Binding-site contacts:
Ligand atom C08 contacts residue PHE87 of chain 1.C at 4.0 Å (hydrophobic).
Ligand atom C25 contacts residue PHE87 of chain 1.C at 3.1 Å (hydrophobic).
Ligand atom O24 contacts residue PRO194 of chain 1.C at 4.4 Å.
Ligand atom O20 contacts residue ARG85 of chain 1.C at 4.0 Å.
Ligand atom O22 contacts residue LYS203 of chain 1.C at 2.8 Å (salt-bridge).
Ligand atom O22 contacts residue ARG85 of chain 1.C at 3.0 Å.
Ligand atom C08 contacts residue PHE192 of chain 1.C at 3.7 Å (hydrophobic).
Ligand atom O24 contacts residue LYS203 of chain 1.C at 2.8 Å (salt-bridge).
Ligand atom C15 contacts residue PHE87 of chain 1.C at 4.2 Å (hydrophobic).
Ligand atom C10 contacts residue PHE283 of chain 1.C at 4.0 Å (hydrophobic).
Ligand atom C01 contacts residue ILE99 of chain 1.C at 3.9 Å (hydrophobic).
Ligand atom C12 contacts residue PHE87 of chain 1.C at 3.6 Å (hydrophobic).
Ligand atom C13 contacts residue PHE87 of chain 1.C at 3.3 Å (hydrophobic).
Ligand atom C01 contacts residue ILE280 of chain 1.C at 4.3 Å (hydrophobic).
Ligand atom C07 contacts residue PHE87 of chain 1.C at 4.5 Å (hydrophobic).
Ligand atom C01 contacts residue SER98 of chain 1.C at 3.9 Å.
Ligand atom C09 contacts residue ILE280 of chain 1.C at 3.9 Å (hydrophobic).
Ligand atom C03 contacts residue ZWY1 of chain 1.W at 3.9 Å.
Ligand atom O11 contacts residue ILE280 of chain 1.C at 3.4 Å.
Ligand atom S21 contacts residue ARG85 of chain 1.C at 4.2 Å.
Ligand atom C19 contacts residue PHE87 of chain 1.C at 3.6 Å (hydrophobic).
Ligand atom O23 contacts residue LYS203 of chain 1.C at 4.2 Å.
Ligand atom O22 contacts residue ASP55 of chain 1.C at 3.4 Å (salt-bridge).
Ligand atom C25 contacts residue ARG85 of chain 1.C at 3.6 Å.
Ligand atom S21 contacts residue LYS203 of chain 1.C at 3.4 Å (salt-bridge).
Ligand atom O11 contacts residue SER98 of chain 1.C at 4.0 Å.
Ligand atom C16 contacts residue ZWY1 of chain 1.W at 4.1 Å.
Ligand atom C12 contacts residue PHE192 of chain 1.C at 4.1 Å (hydrophobic).
Ligand atom C04 contacts residue ZWY1 of chain 1.W at 4.4 Å.
Ligand atom C13 contacts residue PRO194 of chain 1.C at 4.4 Å (hydrophobic).
Ligand atom C01 contacts residue PHE87 of chain 1.C at 4.0 Å (hydrophobic).
Ligand atom C10 contacts residue SER98 of chain 1.C at 4.4 Å.
Ligand atom C06 contacts residue PHE87 of chain 1.C at 3.7 Å (hydrophobic).
Ligand atom C10 contacts residue ILE280 of chain 1.C at 3.7 Å (hydrophobic).
Ligand atom C09 contacts residue PHE283 of chain 1.C at 3.7 Å (hydrophobic).
Ligand atom C08 contacts residue PHE220 of chain 1.C at 4.5 Å (hydrophobic).
Ligand atom C14 contacts residue PHE87 of chain 1.C at 3.7 Å (hydrophobic).
Ligand atom O11 contacts residue PHE283 of chain 1.C at 3.3 Å.

A protein and the small-molecule ligand that binds it are described below.
Small molecule (SMILES): C[C@]12CC[C@H](OS(=O)(=O)O)CC1=CC[C@@H]1[C@@H]2CC[C@]2(C)C(=O)CC[C@@H]12

Sequence of chain 1.C:
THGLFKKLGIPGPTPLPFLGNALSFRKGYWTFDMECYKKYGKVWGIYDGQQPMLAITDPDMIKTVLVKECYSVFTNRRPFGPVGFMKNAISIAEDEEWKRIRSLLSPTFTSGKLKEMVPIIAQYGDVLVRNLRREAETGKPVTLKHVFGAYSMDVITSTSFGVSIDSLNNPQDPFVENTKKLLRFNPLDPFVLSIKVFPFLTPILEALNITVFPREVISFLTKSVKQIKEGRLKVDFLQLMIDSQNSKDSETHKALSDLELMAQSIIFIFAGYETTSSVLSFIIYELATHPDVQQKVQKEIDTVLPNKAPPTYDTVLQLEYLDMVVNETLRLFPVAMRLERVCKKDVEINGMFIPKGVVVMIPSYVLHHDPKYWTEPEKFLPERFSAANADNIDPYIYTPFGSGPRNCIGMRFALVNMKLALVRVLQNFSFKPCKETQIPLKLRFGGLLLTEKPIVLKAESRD